Sequence of chain 1.F:
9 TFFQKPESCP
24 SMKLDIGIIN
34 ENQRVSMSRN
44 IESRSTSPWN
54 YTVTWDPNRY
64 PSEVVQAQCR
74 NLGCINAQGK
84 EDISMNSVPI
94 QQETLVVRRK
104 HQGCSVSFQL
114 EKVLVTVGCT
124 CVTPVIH

A small-molecule ligand and the protein it binds are described below.
Small molecule (SMILES): CC(=O)N[C@@H]1[C@@H](O)[C@H](O)[C@@H](CO)O[C@H]1O

Binding-site contacts:
Ligand atom C4 contacts residue ASN53 of chain 1.F at 3.8 Å.
Ligand atom C6 contacts residue ASN53 of chain 1.F at 4.2 Å.
Ligand atom O5 contacts residue ASN53 of chain 1.F at 2.4 Å (h-bond).
Ligand atom C7 contacts residue ARG73 of chain 1.F at 3.8 Å.
Ligand atom N2 contacts residue ARG73 of chain 1.F at 4.2 Å.
Ligand atom O7 contacts residue ARG73 of chain 1.F at 3.5 Å (salt-bridge).
Ligand atom C2 contacts residue ASN53 of chain 1.F at 2.5 Å.
Ligand atom N2 contacts residue ASN53 of chain 1.F at 3.4 Å (h-bond).
Ligand atom C7 contacts residue ASN53 of chain 1.F at 4.3 Å.
Ligand atom C5 contacts residue ASN53 of chain 1.F at 3.5 Å.
Ligand atom C1 contacts residue ASN53 of chain 1.F at 1.5 Å.
Ligand atom C8 contacts residue ARG73 of chain 1.F at 4.0 Å.
Ligand atom C3 contacts residue ASN53 of chain 1.F at 3.8 Å.
Ligand atom C8 contacts residue ASN53 of chain 1.F at 4.5 Å.